Binding-site contacts:
Ligand atom O6 contacts residue GLN15 of chain 1.B at 3.7 Å.
Ligand atom O1A contacts residue GLN11 of chain 1.B at 3.0 Å (h-bond).
Ligand atom O3G contacts residue GLY98 of chain 1.B at 3.9 Å.
Ligand atom O2G contacts residue GLN11 of chain 1.B at 3.8 Å.
Ligand atom C2 contacts residue CYS12 of chain 1.B at 3.7 Å (hydrophobic).
Ligand atom C5 contacts residue CYS12 of chain 1.B at 3.8 Å (hydrophobic).
Ligand atom O1B contacts residue GLY144 of chain 1.B at 3.2 Å (h-bond).
Ligand atom O1A contacts residue SER138 of chain 1.B at 3.5 Å (h-bond).
Ligand atom O5' contacts residue SER138 of chain 1.B at 3.0 Å (h-bond).
Ligand atom O3G contacts residue ASN99 of chain 1.B at 2.6 Å (h-bond).
Ligand atom N2 contacts residue LEU225 of chain 1.B at 3.8 Å.
Ligand atom PA contacts residue CYS12 of chain 1.B at 3.9 Å.
Ligand atom O2A contacts residue GLN11 of chain 1.B at 3.5 Å.
Ligand atom O2B contacts residue GLN11 of chain 1.B at 2.9 Å (h-bond).
Ligand atom O6 contacts residue TYR222 of chain 1.B at 3.5 Å.
Ligand atom O3' contacts residue ASP177 of chain 1.B at 3.7 Å.
Ligand atom O2' contacts residue ASN204 of chain 1.B at 3.2 Å (h-bond).
Ligand atom C2 contacts residue ASN226 of chain 1.B at 3.8 Å.
Ligand atom PB contacts residue THR143 of chain 1.B at 3.3 Å.
Ligand atom O1B contacts residue GLY140 of chain 1.B at 3.7 Å.
Ligand atom N3 contacts residue CYS12 of chain 1.B at 3.4 Å (h-bond).
Ligand atom C4 contacts residue CYS12 of chain 1.B at 3.4 Å (hydrophobic).
Ligand atom PA contacts residue SER138 of chain 1.B at 3.8 Å.
Ligand atom O3B contacts residue THR143 of chain 1.B at 3.1 Å.
Ligand atom C6 contacts residue TYR222 of chain 1.B at 3.6 Å (hydrophobic).
Ligand atom N1 contacts residue TYR222 of chain 1.B at 3.7 Å.
Ligand atom O3B contacts residue GLY141 of chain 1.B at 3.9 Å.
Ligand atom O1G contacts residue THR143 of chain 1.B at 3.2 Å.
Ligand atom O1A contacts residue CYS12 of chain 1.B at 2.8 Å (h-bond).
Ligand atom O1B contacts residue SER138 of chain 1.B at 3.8 Å.
Ligand atom N2 contacts residue ASN226 of chain 1.B at 3.8 Å.
Ligand atom C5 contacts residue TYR222 of chain 1.B at 3.8 Å (hydrophobic).
Ligand atom O3G contacts residue GLU260 of chain 1.G at 3.3 Å (salt-bridge).
Ligand atom O3B contacts residue GLY142 of chain 1.B at 3.7 Å.
Ligand atom PA contacts residue GLN11 of chain 1.B at 3.9 Å.
Ligand atom O1B contacts residue THR143 of chain 1.B at 3.1 Å.
Ligand atom PG contacts residue THR143 of chain 1.B at 3.7 Å.
Ligand atom O2B contacts residue THR143 of chain 1.B at 3.3 Å.
Ligand atom N1 contacts residue ASN226 of chain 1.B at 3.0 Å (h-bond).
Ligand atom O3' contacts residue THR178 of chain 1.B at 3.7 Å.

Sequence of chain 1.G:
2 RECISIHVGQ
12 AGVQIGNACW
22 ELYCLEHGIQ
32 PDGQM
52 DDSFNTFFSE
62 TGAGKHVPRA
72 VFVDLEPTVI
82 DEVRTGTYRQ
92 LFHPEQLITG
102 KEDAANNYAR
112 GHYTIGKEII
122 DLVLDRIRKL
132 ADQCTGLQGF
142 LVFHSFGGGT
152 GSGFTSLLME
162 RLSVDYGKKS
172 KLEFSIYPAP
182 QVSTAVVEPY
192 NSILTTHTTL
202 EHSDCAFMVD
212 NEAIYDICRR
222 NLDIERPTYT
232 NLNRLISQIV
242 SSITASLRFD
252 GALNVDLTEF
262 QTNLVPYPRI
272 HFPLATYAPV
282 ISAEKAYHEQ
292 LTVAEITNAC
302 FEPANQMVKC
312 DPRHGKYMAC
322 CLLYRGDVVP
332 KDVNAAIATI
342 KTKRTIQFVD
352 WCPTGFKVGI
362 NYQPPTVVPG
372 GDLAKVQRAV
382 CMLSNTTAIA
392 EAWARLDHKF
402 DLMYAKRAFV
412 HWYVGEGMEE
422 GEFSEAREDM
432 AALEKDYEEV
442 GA

Sequence of chain 1.B:
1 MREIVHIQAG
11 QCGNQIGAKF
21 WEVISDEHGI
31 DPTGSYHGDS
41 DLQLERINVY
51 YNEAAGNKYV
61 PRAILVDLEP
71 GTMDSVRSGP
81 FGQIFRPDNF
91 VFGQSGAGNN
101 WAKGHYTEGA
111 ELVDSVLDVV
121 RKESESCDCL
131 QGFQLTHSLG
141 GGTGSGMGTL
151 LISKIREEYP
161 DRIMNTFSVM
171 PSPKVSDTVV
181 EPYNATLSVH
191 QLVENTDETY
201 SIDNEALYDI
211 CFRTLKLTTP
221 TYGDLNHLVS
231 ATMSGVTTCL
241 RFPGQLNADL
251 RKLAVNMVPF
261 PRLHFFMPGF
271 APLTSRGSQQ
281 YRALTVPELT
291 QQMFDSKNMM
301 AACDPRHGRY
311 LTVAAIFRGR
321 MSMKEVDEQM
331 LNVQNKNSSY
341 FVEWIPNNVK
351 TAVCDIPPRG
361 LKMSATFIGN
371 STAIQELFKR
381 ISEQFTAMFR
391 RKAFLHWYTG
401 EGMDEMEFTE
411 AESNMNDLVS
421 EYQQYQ

A small-molecule ligand and the protein it binds are described below.
Small molecule (SMILES): Nc1nc2c(ncn2[C@@H]2O[C@H](CO[P](=O)(O)C[P](=O)(O)OP(=O)(O)O)[C@@H](O)[C@H]2O)c(=O)[nH]1